Sequence of chain 13.H:
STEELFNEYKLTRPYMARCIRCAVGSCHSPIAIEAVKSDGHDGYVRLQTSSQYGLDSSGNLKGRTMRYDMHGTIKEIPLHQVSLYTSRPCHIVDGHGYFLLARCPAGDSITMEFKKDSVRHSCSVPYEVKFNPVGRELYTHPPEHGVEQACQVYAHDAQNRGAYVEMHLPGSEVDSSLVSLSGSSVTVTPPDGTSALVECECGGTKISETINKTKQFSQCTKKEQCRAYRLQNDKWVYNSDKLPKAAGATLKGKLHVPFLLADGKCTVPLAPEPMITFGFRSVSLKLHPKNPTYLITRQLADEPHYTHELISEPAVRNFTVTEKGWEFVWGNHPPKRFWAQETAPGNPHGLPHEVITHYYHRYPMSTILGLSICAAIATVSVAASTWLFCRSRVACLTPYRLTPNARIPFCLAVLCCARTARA

This small molecule binds to this protein.
Small molecule (SMILES): CC(=O)N[C@@H]1[C@@H](O)[C@H](O)[C@@H](CO)O[C@H]1O

Binding-site contacts:
Ligand atom C6 contacts residue ASN318 of chain 13.H at 3.2 Å.
Ligand atom O6 contacts residue ASN318 of chain 13.H at 2.6 Å (h-bond).
Ligand atom O6 contacts residue SER284 of chain 13.H at 2.6 Å (h-bond).
Ligand atom C6 contacts residue SER284 of chain 13.H at 3.5 Å.